This protein binds this small molecule.
Small molecule (SMILES): CCc1c(C)[nH]c2c(C#N)c(C)nn2c1=O

Sequence of chain 1.B:
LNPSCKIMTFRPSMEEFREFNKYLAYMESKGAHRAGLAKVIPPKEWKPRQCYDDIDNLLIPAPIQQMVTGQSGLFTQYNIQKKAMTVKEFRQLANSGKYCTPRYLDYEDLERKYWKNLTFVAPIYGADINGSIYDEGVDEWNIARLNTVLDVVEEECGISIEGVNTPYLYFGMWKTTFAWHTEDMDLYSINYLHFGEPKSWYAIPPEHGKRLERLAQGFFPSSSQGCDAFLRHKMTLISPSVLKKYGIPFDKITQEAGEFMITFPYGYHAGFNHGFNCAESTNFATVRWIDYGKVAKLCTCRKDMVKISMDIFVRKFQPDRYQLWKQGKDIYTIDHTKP

Binding-site contacts:
Ligand atom C1 contacts residue PHE204 of chain 1.B at 4.2 Å (hydrophobic).
Ligand atom C11 contacts residue TYR151 of chain 1.B at 3.5 Å (hydrophobic).
Ligand atom O10 contacts residue ASN299 of chain 1.B at 3.2 Å (h-bond).
Ligand atom C5 contacts residue PHE204 of chain 1.B at 3.8 Å (hydrophobic).
Ligand atom C12 contacts residue ASN299 of chain 1.B at 3.8 Å.
Ligand atom C5 contacts residue TYR196 of chain 1.B at 3.8 Å (hydrophobic).
Ligand atom C15 contacts residue HIS207 of chain 1.B at 3.6 Å.
Ligand atom C14 contacts residue TRP227 of chain 1.B at 3.2 Å (hydrophobic).
Ligand atom C14 contacts residue ASN217 of chain 1.B at 3.3 Å.
Ligand atom C6 contacts residue TYR196 of chain 1.B at 3.7 Å (hydrophobic).
Ligand atom C14 contacts residue LYS225 of chain 1.B at 3.7 Å.
Ligand atom C1 contacts residue TYR196 of chain 1.B at 3.9 Å (hydrophobic).
Ligand atom C13 contacts residue TYR151 of chain 1.B at 4.2 Å (hydrophobic).
Ligand atom N2 contacts residue LYS225 of chain 1.B at 3.8 Å.
Ligand atom N4 contacts residue PHE204 of chain 1.B at 3.3 Å.
Ligand atom C12 contacts residue TYR151 of chain 1.B at 3.6 Å (hydrophobic).
Ligand atom C15 contacts residue HIS295 of chain 1.B at 4.1 Å.
Ligand atom C12 contacts residue THR203 of chain 1.B at 3.7 Å.
Ligand atom C8 contacts residue ASN217 of chain 1.B at 4.0 Å.
Ligand atom N9 contacts residue LYS225 of chain 1.B at 3.1 Å (salt-bridge).
Ligand atom C3 contacts residue PHE204 of chain 1.B at 3.4 Å (hydrophobic).
Ligand atom C7 contacts residue PHE204 of chain 1.B at 3.6 Å (hydrophobic).
Ligand atom O10 contacts residue LYS225 of chain 1.B at 3.0 Å (salt-bridge).
Ligand atom N16 contacts residue HIS295 of chain 1.B at 3.1 Å (h-bond).
Ligand atom N16 contacts residue HIS207 of chain 1.B at 2.8 Å.
Ligand atom N9 contacts residue PHE204 of chain 1.B at 3.7 Å.
Ligand atom N16 contacts residue PHE204 of chain 1.B at 3.9 Å.
Ligand atom C1 contacts residue LYS225 of chain 1.B at 3.8 Å.
Ligand atom C8 contacts residue LYS225 of chain 1.B at 4.0 Å.
Ligand atom N4 contacts residue TYR196 of chain 1.B at 4.1 Å.
Ligand atom C14 contacts residue PHE204 of chain 1.B at 3.9 Å (hydrophobic).
Ligand atom C15 contacts residue PHE204 of chain 1.B at 3.6 Å (hydrophobic).
Ligand atom C15 contacts residue FE21 of chain 1.G at 3.2 Å.
Ligand atom N2 contacts residue PHE204 of chain 1.B at 3.7 Å.
Ligand atom C1 contacts residue ASN299 of chain 1.B at 4.2 Å.
Ligand atom C8 contacts residue PHE204 of chain 1.B at 3.7 Å (hydrophobic).
Ligand atom N16 contacts residue FE21 of chain 1.G at 2.1 Å.
Ligand atom N2 contacts residue TYR196 of chain 1.B at 4.2 Å.
Ligand atom C12 contacts residue THR202 of chain 1.B at 3.8 Å.
Ligand atom O10 contacts residue TYR196 of chain 1.B at 3.8 Å.